Sequence of chain 1.A:
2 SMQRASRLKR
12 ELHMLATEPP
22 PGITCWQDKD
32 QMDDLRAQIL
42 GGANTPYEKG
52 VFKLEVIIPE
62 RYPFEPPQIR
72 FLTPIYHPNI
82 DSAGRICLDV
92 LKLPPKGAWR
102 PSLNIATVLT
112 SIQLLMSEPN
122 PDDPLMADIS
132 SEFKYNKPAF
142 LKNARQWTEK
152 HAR

Binding-site contacts:
Ligand atom N10 contacts residue LYS93 of chain 1.A at 4.1 Å.
Ligand atom O02 contacts residue ASP90 of chain 1.A at 4.2 Å.
Ligand atom C13 contacts residue LEU89 of chain 1.A at 4.2 Å (hydrophobic).
Ligand atom C08 contacts residue EDO1 of chain 1.C at 3.8 Å.
Ligand atom C06 contacts residue LYS97 of chain 1.A at 3.8 Å.
Ligand atom O02 contacts residue EDO1 of chain 1.C at 4.1 Å.
Ligand atom C05 contacts residue LEU89 of chain 1.A at 4.2 Å (hydrophobic).
Ligand atom C04 contacts residue ASP90 of chain 1.A at 3.6 Å.
Ligand atom C01 contacts residue EDO1 of chain 1.C at 3.9 Å.
Ligand atom N11 contacts residue CYS88 of chain 1.A at 3.7 Å.
Ligand atom C04 contacts residue LYS97 of chain 1.A at 3.4 Å.
Ligand atom C07 contacts residue CYS88 of chain 1.A at 3.5 Å (hydrophobic).
Ligand atom C07 contacts residue ASP124 of chain 1.A at 4.0 Å.
Ligand atom C07 contacts residue EDO1 of chain 1.C at 4.2 Å.
Ligand atom C04 contacts residue GLY98 of chain 1.A at 4.3 Å.
Ligand atom O02 contacts residue LYS97 of chain 1.A at 3.5 Å (salt-bridge).
Ligand atom C03 contacts residue ASP90 of chain 1.A at 4.3 Å.
Ligand atom C08 contacts residue ASP124 of chain 1.A at 3.5 Å.
Ligand atom C03 contacts residue EDO1 of chain 1.C at 3.7 Å.
Ligand atom C13 contacts residue CYS88 of chain 1.A at 1.8 Å (hydrophobic).
Ligand atom C06 contacts residue EDO1 of chain 1.C at 4.5 Å.
Ligand atom C07 contacts residue LYS97 of chain 1.A at 3.9 Å.
Ligand atom N10 contacts residue LYS97 of chain 1.A at 4.1 Å.
Ligand atom C05 contacts residue EDO1 of chain 1.C at 4.5 Å.
Ligand atom N10 contacts residue CYS88 of chain 1.A at 3.9 Å.
Ligand atom C05 contacts residue ASP90 of chain 1.A at 3.9 Å.
Ligand atom C06 contacts residue CYS88 of chain 1.A at 3.4 Å (hydrophobic).
Ligand atom C05 contacts residue LYS93 of chain 1.A at 4.5 Å.
Ligand atom C04 contacts residue EDO1 of chain 1.C at 4.1 Å.
Ligand atom C01 contacts residue ASP124 of chain 1.A at 3.9 Å.
Ligand atom C03 contacts residue LYS97 of chain 1.A at 3.8 Å.
Ligand atom N09 contacts residue CYS88 of chain 1.A at 2.9 Å (h-bond).
Ligand atom C05 contacts residue LYS97 of chain 1.A at 3.7 Å.
Ligand atom C08 contacts residue LYS97 of chain 1.A at 3.9 Å.
Ligand atom N09 contacts residue LYS97 of chain 1.A at 4.2 Å.
Ligand atom N09 contacts residue LEU89 of chain 1.A at 4.4 Å.
Ligand atom N12 contacts residue CYS88 of chain 1.A at 2.5 Å (h-bond).
Ligand atom N11 contacts residue LYS93 of chain 1.A at 4.2 Å.

The small molecule below binds the protein below.
Small molecule (SMILES): COc1ccc(-n2cnnn2)cc1